Sequence of chain 1.B:
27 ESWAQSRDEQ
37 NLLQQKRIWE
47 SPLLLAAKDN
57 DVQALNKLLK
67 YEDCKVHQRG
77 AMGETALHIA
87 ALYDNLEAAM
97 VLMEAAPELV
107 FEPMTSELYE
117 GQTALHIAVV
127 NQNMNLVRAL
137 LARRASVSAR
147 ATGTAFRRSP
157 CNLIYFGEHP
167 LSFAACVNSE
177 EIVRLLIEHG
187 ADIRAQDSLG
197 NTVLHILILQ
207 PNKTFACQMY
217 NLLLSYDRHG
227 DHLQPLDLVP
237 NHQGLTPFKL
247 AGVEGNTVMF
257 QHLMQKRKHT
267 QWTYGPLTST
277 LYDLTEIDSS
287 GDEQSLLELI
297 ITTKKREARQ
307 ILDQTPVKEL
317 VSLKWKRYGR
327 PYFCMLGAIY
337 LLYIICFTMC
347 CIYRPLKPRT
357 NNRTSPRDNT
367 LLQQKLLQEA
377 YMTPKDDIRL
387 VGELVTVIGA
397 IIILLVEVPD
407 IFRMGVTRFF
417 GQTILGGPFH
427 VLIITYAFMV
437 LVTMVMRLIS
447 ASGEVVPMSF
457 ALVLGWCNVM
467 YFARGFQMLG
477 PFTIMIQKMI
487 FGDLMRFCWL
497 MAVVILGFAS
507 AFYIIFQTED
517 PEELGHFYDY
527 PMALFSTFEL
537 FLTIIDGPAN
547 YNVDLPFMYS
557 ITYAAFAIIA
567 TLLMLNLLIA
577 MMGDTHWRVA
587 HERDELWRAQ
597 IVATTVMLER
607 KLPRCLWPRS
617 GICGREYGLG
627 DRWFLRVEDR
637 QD

Sequence of chain 1.A:
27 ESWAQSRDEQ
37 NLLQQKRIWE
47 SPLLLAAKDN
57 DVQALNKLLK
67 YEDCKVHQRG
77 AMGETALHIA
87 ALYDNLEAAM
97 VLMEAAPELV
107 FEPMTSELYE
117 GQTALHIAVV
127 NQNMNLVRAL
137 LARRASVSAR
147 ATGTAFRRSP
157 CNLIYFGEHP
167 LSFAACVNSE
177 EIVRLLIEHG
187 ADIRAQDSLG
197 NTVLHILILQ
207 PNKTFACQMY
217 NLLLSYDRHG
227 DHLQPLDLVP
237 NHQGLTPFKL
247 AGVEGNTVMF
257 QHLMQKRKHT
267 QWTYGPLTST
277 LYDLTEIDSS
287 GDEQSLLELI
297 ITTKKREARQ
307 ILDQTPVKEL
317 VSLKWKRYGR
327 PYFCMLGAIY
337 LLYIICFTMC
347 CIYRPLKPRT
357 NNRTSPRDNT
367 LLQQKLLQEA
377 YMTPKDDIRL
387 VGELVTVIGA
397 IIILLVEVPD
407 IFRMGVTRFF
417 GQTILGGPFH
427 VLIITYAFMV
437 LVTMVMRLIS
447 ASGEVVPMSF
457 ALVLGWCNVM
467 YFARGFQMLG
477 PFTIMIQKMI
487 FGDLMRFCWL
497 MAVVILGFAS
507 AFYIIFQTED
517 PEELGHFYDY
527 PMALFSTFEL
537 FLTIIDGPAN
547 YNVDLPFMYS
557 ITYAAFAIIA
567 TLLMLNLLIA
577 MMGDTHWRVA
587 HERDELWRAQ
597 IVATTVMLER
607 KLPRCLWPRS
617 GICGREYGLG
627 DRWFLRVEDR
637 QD

A small-molecule ligand and the protein it binds are described below.
Small molecule (SMILES): O=c1c(-c2ccc(O)cc2)coc2cc(O)cc(O)c12

Sequence of chain 1.D:
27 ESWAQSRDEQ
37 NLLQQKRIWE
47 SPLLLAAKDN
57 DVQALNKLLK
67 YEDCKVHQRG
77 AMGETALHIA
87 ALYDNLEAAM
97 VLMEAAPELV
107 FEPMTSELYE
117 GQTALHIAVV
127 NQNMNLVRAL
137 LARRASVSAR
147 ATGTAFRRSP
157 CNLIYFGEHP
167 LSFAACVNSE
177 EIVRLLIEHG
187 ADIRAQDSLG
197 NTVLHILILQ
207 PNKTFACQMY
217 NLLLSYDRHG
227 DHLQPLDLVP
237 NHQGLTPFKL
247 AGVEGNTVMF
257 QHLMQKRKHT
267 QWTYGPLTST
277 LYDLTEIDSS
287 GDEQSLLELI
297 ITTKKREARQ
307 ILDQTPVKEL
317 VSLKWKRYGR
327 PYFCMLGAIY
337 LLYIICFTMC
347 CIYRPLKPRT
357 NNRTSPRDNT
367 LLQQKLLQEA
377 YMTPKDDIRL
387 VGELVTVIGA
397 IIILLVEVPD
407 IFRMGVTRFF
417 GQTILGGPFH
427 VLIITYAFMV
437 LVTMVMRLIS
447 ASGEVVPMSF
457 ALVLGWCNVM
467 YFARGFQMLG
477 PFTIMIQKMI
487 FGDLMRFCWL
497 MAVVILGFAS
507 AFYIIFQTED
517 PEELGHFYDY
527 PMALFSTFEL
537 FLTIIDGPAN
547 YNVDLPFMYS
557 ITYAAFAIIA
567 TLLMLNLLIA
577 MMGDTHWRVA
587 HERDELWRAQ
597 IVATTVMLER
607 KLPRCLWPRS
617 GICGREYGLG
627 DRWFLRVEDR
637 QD

Binding-site contacts:
Ligand atom C3 contacts residue TRP583 of chain 1.B at 4.4 Å (hydrophobic).
Ligand atom C1 contacts residue TRP583 of chain 1.B at 4.4 Å (hydrophobic).
Ligand atom C14 contacts residue TRP583 of chain 1.D at 4.1 Å (hydrophobic).
Ligand atom O2 contacts residue TRP583 of chain 1.B at 3.7 Å.
Ligand atom O14 contacts residue TRP583 of chain 1.D at 3.8 Å.
Ligand atom O2 contacts residue MET578 of chain 1.C at 4.3 Å.
Ligand atom C16 contacts residue GLY579 of chain 1.A at 4.5 Å.
Ligand atom C16 contacts residue TRP583 of chain 1.D at 3.6 Å (hydrophobic).
Ligand atom C3 contacts residue MET578 of chain 1.C at 3.5 Å (hydrophobic).
Ligand atom O14 contacts residue ALA586 of chain 1.D at 3.6 Å.
Ligand atom C6 contacts residue MET578 of chain 1.C at 4.5 Å (hydrophobic).
Ligand atom C14 contacts residue GLY579 of chain 1.A at 4.0 Å.
Ligand atom C6 contacts residue MET578 of chain 1.A at 4.1 Å (hydrophobic).
Ligand atom O9 contacts residue MET578 of chain 1.C at 4.2 Å.
Ligand atom C2 contacts residue MET578 of chain 1.C at 3.8 Å (hydrophobic).
Ligand atom O2 contacts residue GLY579 of chain 1.C at 4.2 Å.
Ligand atom C15 contacts residue GLY579 of chain 1.A at 3.6 Å.
Ligand atom C14 contacts residue HIS582 of chain 1.D at 3.9 Å.
Ligand atom O14 contacts residue HIS582 of chain 1.D at 2.7 Å (h-bond).
Ligand atom O4 contacts residue MET578 of chain 1.C at 4.1 Å.
Ligand atom C13 contacts residue ILE575 of chain 1.A at 4.3 Å (hydrophobic).
Ligand atom C15 contacts residue MET578 of chain 1.A at 4.1 Å (hydrophobic).
Ligand atom C13 contacts residue MET578 of chain 1.D at 4.3 Å (hydrophobic).
Ligand atom C2 contacts residue TRP583 of chain 1.B at 4.0 Å (hydrophobic).
Ligand atom C4 contacts residue MET578 of chain 1.C at 3.9 Å (hydrophobic).
Ligand atom C5 contacts residue MET578 of chain 1.C at 3.8 Å (hydrophobic).
Ligand atom C1 contacts residue MET578 of chain 1.C at 3.6 Å (hydrophobic).
Ligand atom C11 contacts residue TRP583 of chain 1.D at 4.4 Å (hydrophobic).
Ligand atom C10 contacts residue MET578 of chain 1.C at 3.6 Å (hydrophobic).
Ligand atom C8 contacts residue MET578 of chain 1.A at 3.6 Å (hydrophobic).
Ligand atom O14 contacts residue GLY579 of chain 1.A at 3.8 Å.
Ligand atom O9 contacts residue MET578 of chain 1.A at 4.0 Å.
Ligand atom C12 contacts residue MET578 of chain 1.A at 3.7 Å (hydrophobic).
Ligand atom C12 contacts residue MET578 of chain 1.D at 4.1 Å (hydrophobic).
Ligand atom C3 contacts residue HIS582 of chain 1.C at 4.4 Å.
Ligand atom C11 contacts residue MET578 of chain 1.A at 3.8 Å (hydrophobic).
Ligand atom O6 contacts residue MET578 of chain 1.D at 3.5 Å (h-bond).
Ligand atom C16 contacts residue MET578 of chain 1.A at 4.1 Å (hydrophobic).
Ligand atom C15 contacts residue TRP583 of chain 1.D at 3.5 Å (hydrophobic).
Ligand atom C7 contacts residue MET578 of chain 1.A at 3.6 Å (hydrophobic).

Sequence of chain 1.C:
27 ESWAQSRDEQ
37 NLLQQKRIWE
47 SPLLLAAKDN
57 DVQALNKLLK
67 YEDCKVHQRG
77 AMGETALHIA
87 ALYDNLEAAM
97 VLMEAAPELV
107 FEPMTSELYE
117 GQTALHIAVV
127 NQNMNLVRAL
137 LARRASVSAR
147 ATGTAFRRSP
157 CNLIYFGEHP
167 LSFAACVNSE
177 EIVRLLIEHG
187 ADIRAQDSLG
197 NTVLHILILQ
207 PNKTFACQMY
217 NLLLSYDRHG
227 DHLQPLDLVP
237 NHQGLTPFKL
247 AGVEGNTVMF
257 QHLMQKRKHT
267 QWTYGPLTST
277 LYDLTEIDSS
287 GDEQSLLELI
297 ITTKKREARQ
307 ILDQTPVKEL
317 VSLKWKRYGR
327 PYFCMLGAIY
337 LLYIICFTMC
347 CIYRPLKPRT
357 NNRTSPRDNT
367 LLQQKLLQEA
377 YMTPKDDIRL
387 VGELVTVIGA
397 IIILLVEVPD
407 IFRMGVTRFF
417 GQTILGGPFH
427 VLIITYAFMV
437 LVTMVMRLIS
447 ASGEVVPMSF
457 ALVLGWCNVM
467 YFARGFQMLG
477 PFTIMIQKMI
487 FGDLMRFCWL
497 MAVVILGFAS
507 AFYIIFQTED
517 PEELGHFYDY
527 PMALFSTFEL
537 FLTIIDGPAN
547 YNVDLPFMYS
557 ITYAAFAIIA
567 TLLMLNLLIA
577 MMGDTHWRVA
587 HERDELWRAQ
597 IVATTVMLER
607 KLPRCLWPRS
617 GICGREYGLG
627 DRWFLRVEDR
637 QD